A protein and the small-molecule ligand that binds it are described below.
Small molecule (SMILES): Cc1cc(CCCCCOc2ccc(C3=NCCO3)cc2)on1

Sequence of chain 30.A:
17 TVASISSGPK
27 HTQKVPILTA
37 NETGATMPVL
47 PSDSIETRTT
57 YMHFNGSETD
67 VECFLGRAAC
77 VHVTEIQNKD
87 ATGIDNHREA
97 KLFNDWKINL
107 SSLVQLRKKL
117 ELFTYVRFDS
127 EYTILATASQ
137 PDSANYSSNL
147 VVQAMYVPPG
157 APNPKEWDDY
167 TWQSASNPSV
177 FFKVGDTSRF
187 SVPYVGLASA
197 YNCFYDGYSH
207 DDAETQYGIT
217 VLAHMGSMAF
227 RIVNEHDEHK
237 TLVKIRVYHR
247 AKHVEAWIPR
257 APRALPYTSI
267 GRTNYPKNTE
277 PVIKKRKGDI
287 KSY

Sequence of chain 30.C:
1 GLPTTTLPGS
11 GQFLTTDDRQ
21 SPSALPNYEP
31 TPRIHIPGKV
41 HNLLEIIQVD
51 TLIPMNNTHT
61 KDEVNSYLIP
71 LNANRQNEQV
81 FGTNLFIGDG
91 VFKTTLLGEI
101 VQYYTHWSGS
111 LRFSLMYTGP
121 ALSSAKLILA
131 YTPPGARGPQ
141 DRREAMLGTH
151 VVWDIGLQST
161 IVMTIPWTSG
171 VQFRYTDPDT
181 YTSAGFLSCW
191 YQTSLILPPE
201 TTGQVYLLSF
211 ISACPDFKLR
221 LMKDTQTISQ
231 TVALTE

Binding-site contacts:
Ligand atom N3A contacts residue PHE186 of chain 30.A at 4.0 Å.
Ligand atom N2 contacts residue MET221 of chain 30.A at 3.4 Å (h-bond).
Ligand atom C4B contacts residue TYR152 of chain 30.A at 3.8 Å (hydrophobic).
Ligand atom O1 contacts residue MET221 of chain 30.A at 2.5 Å (h-bond).
Ligand atom C1C contacts residue LEU106 of chain 30.A at 4.0 Å (hydrophobic).
Ligand atom C5A contacts residue PHE186 of chain 30.A at 3.5 Å (hydrophobic).
Ligand atom C5A contacts residue VAL176 of chain 30.A at 3.6 Å (hydrophobic).
Ligand atom C2A contacts residue PHE186 of chain 30.A at 3.3 Å (hydrophobic).
Ligand atom C4 contacts residue LEU106 of chain 30.A at 3.5 Å (hydrophobic).
Ligand atom C3B contacts residue TYR152 of chain 30.A at 3.7 Å (hydrophobic).
Ligand atom C5B contacts residue PHE186 of chain 30.A at 3.9 Å (hydrophobic).
Ligand atom C1B contacts residue ILE104 of chain 30.A at 4.0 Å (hydrophobic).
Ligand atom O1A contacts residue PHE186 of chain 30.A at 3.0 Å.
Ligand atom C6B contacts residue TYR128 of chain 30.A at 3.3 Å (hydrophobic).
Ligand atom C4A contacts residue PRO174 of chain 30.A at 3.1 Å (hydrophobic).
Ligand atom C1B contacts residue VAL188 of chain 30.A at 3.8 Å (hydrophobic).
Ligand atom C1B contacts residue TYR128 of chain 30.A at 3.6 Å (hydrophobic).
Ligand atom C5B contacts residue TYR128 of chain 30.A at 4.0 Å (hydrophobic).
Ligand atom C5C contacts residue VAL191 of chain 30.A at 3.8 Å (hydrophobic).
Ligand atom N3A contacts residue TYR152 of chain 30.A at 3.5 Å.
Ligand atom C5B contacts residue MET224 of chain 30.A at 3.8 Å (hydrophobic).
Ligand atom C5C contacts residue VAL188 of chain 30.A at 4.1 Å (hydrophobic).
Ligand atom C2C contacts residue MET221 of chain 30.A at 4.0 Å (hydrophobic).
Ligand atom C4C contacts residue VAL188 of chain 30.A at 3.7 Å (hydrophobic).
Ligand atom C5A contacts residue ALA150 of chain 30.A at 4.0 Å (hydrophobic).
Ligand atom C2A contacts residue TYR152 of chain 30.A at 3.6 Å (hydrophobic).
Ligand atom C1C contacts residue MET221 of chain 30.A at 4.0 Å (hydrophobic).
Ligand atom C2B contacts residue VAL188 of chain 30.A at 3.5 Å (hydrophobic).
Ligand atom N3A contacts residue PRO174 of chain 30.A at 3.7 Å.
Ligand atom N3A contacts residue ALA24 of chain 30.C at 3.8 Å.
Ligand atom C4C contacts residue VAL191 of chain 30.A at 3.0 Å (hydrophobic).
Ligand atom O1B contacts residue ILE104 of chain 30.A at 3.9 Å.
Ligand atom O1B contacts residue TYR128 of chain 30.A at 3.4 Å (h-bond).
Ligand atom C3C contacts residue TYR128 of chain 30.A at 3.4 Å (hydrophobic).
Ligand atom C1C contacts residue TYR128 of chain 30.A at 3.9 Å (hydrophobic).
Ligand atom C5 contacts residue MET221 of chain 30.A at 3.6 Å (hydrophobic).
Ligand atom C4B contacts residue PHE186 of chain 30.A at 3.6 Å (hydrophobic).
Ligand atom C6B contacts residue ILE104 of chain 30.A at 3.6 Å (hydrophobic).
Ligand atom C3B contacts residue VAL188 of chain 30.A at 3.8 Å (hydrophobic).
Ligand atom C2C contacts residue TYR197 of chain 30.A at 3.7 Å (hydrophobic).